Sequence of chain 1.A:
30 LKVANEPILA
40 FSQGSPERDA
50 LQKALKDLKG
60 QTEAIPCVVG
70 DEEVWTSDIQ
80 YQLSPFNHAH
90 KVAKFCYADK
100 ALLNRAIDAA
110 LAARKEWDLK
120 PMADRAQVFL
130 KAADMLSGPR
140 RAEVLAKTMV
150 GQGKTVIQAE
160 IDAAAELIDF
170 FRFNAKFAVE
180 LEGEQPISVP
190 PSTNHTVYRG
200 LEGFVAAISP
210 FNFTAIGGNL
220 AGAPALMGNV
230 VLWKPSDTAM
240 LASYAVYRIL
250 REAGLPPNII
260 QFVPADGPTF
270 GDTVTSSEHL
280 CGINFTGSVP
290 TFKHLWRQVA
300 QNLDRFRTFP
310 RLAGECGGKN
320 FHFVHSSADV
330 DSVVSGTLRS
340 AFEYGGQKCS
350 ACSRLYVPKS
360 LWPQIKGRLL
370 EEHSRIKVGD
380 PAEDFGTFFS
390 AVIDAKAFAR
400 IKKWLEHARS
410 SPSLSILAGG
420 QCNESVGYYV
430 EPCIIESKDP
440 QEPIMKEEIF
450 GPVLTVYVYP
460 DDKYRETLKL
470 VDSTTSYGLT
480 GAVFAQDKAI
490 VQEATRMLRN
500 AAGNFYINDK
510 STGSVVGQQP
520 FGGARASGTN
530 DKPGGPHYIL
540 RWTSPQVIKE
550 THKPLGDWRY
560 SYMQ

Binding-site contacts:
Ligand atom O contacts residue GLY512 of chain 1.A at 2.9 Å (h-bond).
Ligand atom N contacts residue SER513 of chain 1.A at 2.9 Å (h-bond).
Ligand atom C contacts residue SER349 of chain 1.A at 3.2 Å.
Ligand atom CD contacts residue ILE215 of chain 1.A at 4.1 Å (hydrophobic).
Ligand atom C contacts residue PHE520 of chain 1.A at 4.1 Å (hydrophobic).
Ligand atom CG contacts residue ILE215 of chain 1.A at 4.0 Å (hydrophobic).
Ligand atom O contacts residue SER513 of chain 1.A at 4.1 Å.
Ligand atom CB contacts residue PHE520 of chain 1.A at 3.7 Å (hydrophobic).
Ligand atom CA contacts residue SER513 of chain 1.A at 3.8 Å.
Ligand atom CA contacts residue PHE212 of chain 1.A at 4.3 Å (hydrophobic).
Ligand atom CD contacts residue ASN211 of chain 1.A at 3.8 Å.
Ligand atom OXT contacts residue SER349 of chain 1.A at 3.7 Å.
Ligand atom OXT contacts residue GLY512 of chain 1.A at 3.2 Å (h-bond).
Ligand atom CA contacts residue PHE520 of chain 1.A at 4.1 Å (hydrophobic).
Ligand atom CB contacts residue SER349 of chain 1.A at 3.5 Å.
Ligand atom OXT contacts residue PHE520 of chain 1.A at 3.5 Å.
Ligand atom CA contacts residue SER349 of chain 1.A at 4.0 Å.
Ligand atom CG contacts residue PHE212 of chain 1.A at 3.6 Å (hydrophobic).
Ligand atom C contacts residue SER513 of chain 1.A at 3.7 Å.
Ligand atom OE1 contacts residue ASN211 of chain 1.A at 3.2 Å (h-bond).
Ligand atom O contacts residue THR511 of chain 1.A at 3.7 Å.
Ligand atom OXT contacts residue SER513 of chain 1.A at 2.9 Å (h-bond).
Ligand atom N contacts residue PHE520 of chain 1.A at 3.3 Å.
Ligand atom C contacts residue THR511 of chain 1.A at 4.3 Å.
Ligand atom OE1 contacts residue LYS347 of chain 1.A at 3.5 Å.
Ligand atom OE1 contacts residue SER349 of chain 1.A at 4.1 Å.
Ligand atom OXT contacts residue THR511 of chain 1.A at 4.0 Å.
Ligand atom CG contacts residue PHE520 of chain 1.A at 3.9 Å (hydrophobic).
Ligand atom OE1 contacts residue CYS348 of chain 1.A at 2.7 Å (h-bond).
Ligand atom OE2 contacts residue ASN211 of chain 1.A at 3.9 Å.
Ligand atom CD contacts residue PHE212 of chain 1.A at 3.6 Å (hydrophobic).
Ligand atom CB contacts residue PHE212 of chain 1.A at 3.9 Å (hydrophobic).
Ligand atom O contacts residue LYS347 of chain 1.A at 4.1 Å.
Ligand atom OE2 contacts residue PHE212 of chain 1.A at 4.4 Å.
Ligand atom OE2 contacts residue CYS348 of chain 1.A at 3.6 Å.
Ligand atom OE2 contacts residue ILE215 of chain 1.A at 3.6 Å.
Ligand atom CD contacts residue CYS348 of chain 1.A at 3.7 Å (hydrophobic).
Ligand atom OE1 contacts residue PHE212 of chain 1.A at 3.3 Å.
Ligand atom O contacts residue SER349 of chain 1.A at 2.7 Å (h-bond).
Ligand atom C contacts residue GLY512 of chain 1.A at 3.4 Å.

This protein binds this small molecule.
Small molecule (SMILES): N[C@@H](CCC(=O)O)C(=O)O